The protein below binds the small molecule below.
Small molecule (SMILES): Nc1ncnc2c1ncn2[C@@H]1O[C@@H]2COP(=O)(O)O[C@@H]3[C@H](O)[C@@H](COP(=O)(O)O[C@H]2[C@H]1O)O[C@H]3n1cnc2c(N)ncnc21

Binding-site contacts:
Ligand atom O20 contacts residue PRO342 of chain 1.H at 3.6 Å.
Ligand atom C2 contacts residue ARG366 of chain 1.H at 3.5 Å.
Ligand atom O17 contacts residue TYR304 of chain 1.H at 3.5 Å.
Ligand atom C2 contacts residue ALA278 of chain 1.H at 3.6 Å (hydrophobic).
Ligand atom O20 contacts residue ILE341 of chain 1.H at 3.1 Å (h-bond).
Ligand atom C8 contacts residue ARG366 of chain 1.H at 3.4 Å.
Ligand atom C2' contacts residue ARG366 of chain 1.H at 3.4 Å.
Ligand atom O31 contacts residue ALA217 of chain 1.H at 3.3 Å (h-bond).
Ligand atom C8 contacts residue ALA339 of chain 1.H at 3.4 Å (hydrophobic).
Ligand atom C40 contacts residue ARG242 of chain 1.H at 3.2 Å.
Ligand atom N35 contacts residue PHE139 of chain 1.H at 3.4 Å.
Ligand atom N7 contacts residue ARG366 of chain 1.H at 3.4 Å (salt-bridge).
Ligand atom O4' contacts residue ALA340 of chain 1.H at 3.4 Å.
Ligand atom O2' contacts residue ARG366 of chain 1.H at 3.1 Å (salt-bridge).
Ligand atom C34 contacts residue PHE139 of chain 1.H at 3.5 Å (hydrophobic).
Ligand atom O23 contacts residue ALA343 of chain 1.H at 3.0 Å (h-bond).
Ligand atom C22 contacts residue ILE341 of chain 1.H at 3.5 Å (hydrophobic).
Ligand atom N1 contacts residue ARG366 of chain 1.H at 3.7 Å.
Ligand atom O23 contacts residue ILE341 of chain 1.H at 2.8 Å (h-bond).
Ligand atom N39 contacts residue ARG242 of chain 1.H at 3.2 Å (salt-bridge).
Ligand atom O44 contacts residue SER277 of chain 1.H at 2.8 Å (h-bond).
Ligand atom C36 contacts residue LEU216 of chain 1.H at 3.6 Å (hydrophobic).
Ligand atom N7 contacts residue PHE374 of chain 1.H at 3.3 Å.
Ligand atom O44 contacts residue PRO342 of chain 1.H at 3.7 Å.
Ligand atom C22 contacts residue ILE219 of chain 1.H at 3.7 Å (hydrophobic).
Ligand atom C5 contacts residue ARG366 of chain 1.H at 3.3 Å.
Ligand atom O44 contacts residue TYR304 of chain 1.H at 3.5 Å.
Ligand atom C40 contacts residue PHE240 of chain 1.H at 3.5 Å (hydrophobic).
Ligand atom C25 contacts residue ALA217 of chain 1.H at 3.1 Å (hydrophobic).
Ligand atom N1 contacts residue ALA278 of chain 1.H at 3.6 Å.
Ligand atom N64 contacts residue ASN143 of chain 1.H at 3.6 Å (h-bond).
Ligand atom N3 contacts residue ARG366 of chain 1.H at 3.1 Å (salt-bridge).
Ligand atom N9 contacts residue ARG366 of chain 1.H at 3.5 Å (salt-bridge).
Ligand atom C6 contacts residue ARG366 of chain 1.H at 3.4 Å.
Ligand atom O23 contacts residue PRO342 of chain 1.H at 3.2 Å.
Ligand atom O23 contacts residue ILE219 of chain 1.H at 3.7 Å.
Ligand atom N39 contacts residue PHE240 of chain 1.H at 3.6 Å.
Ligand atom C24 contacts residue ALA217 of chain 1.H at 3.0 Å (hydrophobic).
Ligand atom C4 contacts residue ARG366 of chain 1.H at 3.2 Å.
Ligand atom C2 contacts residue TYR304 of chain 1.H at 3.4 Å (hydrophobic).

Sequence of chain 1.H:
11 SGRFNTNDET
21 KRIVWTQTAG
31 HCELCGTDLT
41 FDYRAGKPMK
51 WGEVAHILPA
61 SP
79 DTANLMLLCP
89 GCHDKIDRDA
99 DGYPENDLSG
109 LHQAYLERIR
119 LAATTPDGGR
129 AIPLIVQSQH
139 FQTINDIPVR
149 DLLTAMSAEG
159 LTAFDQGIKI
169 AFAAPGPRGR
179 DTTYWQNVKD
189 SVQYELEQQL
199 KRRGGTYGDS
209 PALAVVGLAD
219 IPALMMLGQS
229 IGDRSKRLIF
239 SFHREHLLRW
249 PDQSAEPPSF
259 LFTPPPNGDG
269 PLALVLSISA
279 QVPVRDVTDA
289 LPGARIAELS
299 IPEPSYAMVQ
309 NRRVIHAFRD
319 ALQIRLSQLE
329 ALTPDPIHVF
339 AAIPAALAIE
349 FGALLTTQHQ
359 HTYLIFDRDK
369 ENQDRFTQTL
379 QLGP